Sequence of chain 1.A:
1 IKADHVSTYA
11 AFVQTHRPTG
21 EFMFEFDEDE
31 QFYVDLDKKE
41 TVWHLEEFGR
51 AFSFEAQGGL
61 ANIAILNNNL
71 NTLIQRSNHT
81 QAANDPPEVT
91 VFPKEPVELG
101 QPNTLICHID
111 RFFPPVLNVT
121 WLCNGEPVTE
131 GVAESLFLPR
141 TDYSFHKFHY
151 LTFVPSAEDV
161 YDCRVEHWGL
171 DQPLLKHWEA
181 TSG

The protein below binds the small molecule below.
Small molecule (SMILES): CC(=O)N[C@@H]1[C@@H](O)[C@H](O)[C@@H](CO)O[C@H]1O

Sequence of chain 1.B:
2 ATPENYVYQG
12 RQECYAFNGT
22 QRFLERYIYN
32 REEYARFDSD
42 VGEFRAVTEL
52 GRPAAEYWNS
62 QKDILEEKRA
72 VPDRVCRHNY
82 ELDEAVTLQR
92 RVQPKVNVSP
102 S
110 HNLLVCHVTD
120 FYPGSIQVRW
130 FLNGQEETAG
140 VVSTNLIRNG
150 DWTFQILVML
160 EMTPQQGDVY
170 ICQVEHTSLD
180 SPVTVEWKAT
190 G

Binding-site contacts:
Ligand atom C5 contacts residue ASN78 of chain 1.A at 3.7 Å.
Ligand atom N2 contacts residue ASN78 of chain 1.A at 2.9 Å (h-bond).
Ligand atom C8 contacts residue ARG76 of chain 1.A at 3.5 Å.
Ligand atom C7 contacts residue ARG76 of chain 1.A at 4.1 Å.
Ligand atom C4 contacts residue ASN78 of chain 1.A at 4.2 Å.
Ligand atom N2 contacts residue ARG76 of chain 1.A at 4.0 Å.
Ligand atom C8 contacts residue SER77 of chain 1.A at 3.9 Å.
Ligand atom O5 contacts residue ASN78 of chain 1.A at 2.4 Å (h-bond).
Ligand atom C8 contacts residue LEU51 of chain 1.B at 4.4 Å (hydrophobic).
Ligand atom C7 contacts residue ASN78 of chain 1.A at 3.3 Å.
Ligand atom C3 contacts residue ASN78 of chain 1.A at 3.8 Å.
Ligand atom C7 contacts residue SER77 of chain 1.A at 4.4 Å.
Ligand atom C1 contacts residue ASN78 of chain 1.A at 1.4 Å.
Ligand atom O7 contacts residue ASN78 of chain 1.A at 3.3 Å (h-bond).
Ligand atom C2 contacts residue ASN78 of chain 1.A at 2.5 Å.
Ligand atom O7 contacts residue SER77 of chain 1.A at 4.5 Å.
Ligand atom C8 contacts residue ASN78 of chain 1.A at 4.4 Å.